A small-molecule ligand and the protein it binds are described below.
Small molecule (SMILES): O=C(O)[C@H]1O[C@H](O[C@@H]2[C@H](O)[C@@H](O)[C@@H](O[C@@H]3[C@H](O)[C@@H](O)[C@@H](O[C@@H]4[C@H](O)[C@@H](O)[C@@H](O[C@@H]5[C@H](O)[C@@H](O)[C@@H](O)O[C@@H]5C(=O)O)O[C@@H]4C(=O)O)O[C@@H]3C(=O)O)O[C@@H]2C(=O)O)[C@H](O)[C@@H](O)[C@H]1O

Sequence of chain 1.A:
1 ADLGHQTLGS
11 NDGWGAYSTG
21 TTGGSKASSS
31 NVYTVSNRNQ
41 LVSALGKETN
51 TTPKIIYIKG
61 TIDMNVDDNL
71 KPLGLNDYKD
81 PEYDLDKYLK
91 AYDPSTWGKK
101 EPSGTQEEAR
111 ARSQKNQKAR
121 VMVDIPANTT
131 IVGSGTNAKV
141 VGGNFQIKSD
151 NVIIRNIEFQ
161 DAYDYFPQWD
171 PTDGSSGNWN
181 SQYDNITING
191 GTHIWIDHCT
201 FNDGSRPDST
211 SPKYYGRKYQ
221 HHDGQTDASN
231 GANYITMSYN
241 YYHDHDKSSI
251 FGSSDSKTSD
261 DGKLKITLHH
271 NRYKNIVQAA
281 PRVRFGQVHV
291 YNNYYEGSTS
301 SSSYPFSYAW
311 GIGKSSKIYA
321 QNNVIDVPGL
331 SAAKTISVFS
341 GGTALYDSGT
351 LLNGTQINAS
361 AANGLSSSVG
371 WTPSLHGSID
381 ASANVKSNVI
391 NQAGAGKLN

Binding-site contacts:
Ligand atom C6 contacts residue LYS247 of chain 1.A at 3.5 Å.
Ligand atom O6B contacts residue LYS118 of chain 1.A at 3.0 Å (salt-bridge).
Ligand atom O6A contacts residue CA1 of chain 1.C at 2.5 Å.
Ligand atom O6A contacts residue PHE339 of chain 1.A at 3.5 Å.
Ligand atom O2 contacts residue GLN182 of chain 1.A at 3.3 Å (h-bond).
Ligand atom C3 contacts residue ASN189 of chain 1.A at 3.6 Å.
Ligand atom O3 contacts residue ASP173 of chain 1.A at 2.5 Å (salt-bridge).
Ligand atom O5 contacts residue CA1 of chain 1.D at 2.6 Å.
Ligand atom C3 contacts residue ASP173 of chain 1.A at 3.5 Å.
Ligand atom O3 contacts residue GLN182 of chain 1.A at 3.5 Å (h-bond).
Ligand atom O6A contacts residue CA1 of chain 1.E at 2.3 Å.
Ligand atom O6A contacts residue SER253 of chain 1.A at 3.1 Å (h-bond).
Ligand atom O6A contacts residue LYS247 of chain 1.A at 2.8 Å (salt-bridge).
Ligand atom O2 contacts residue ARG284 of chain 1.A at 3.0 Å (salt-bridge).
Ligand atom C6 contacts residue LYS257 of chain 1.A at 3.5 Å.
Ligand atom O6A contacts residue CA1 of chain 1.D at 2.3 Å.
Ligand atom O3 contacts residue ARG284 of chain 1.A at 2.8 Å (salt-bridge).
Ligand atom C6 contacts residue CA1 of chain 1.E at 3.1 Å.
Ligand atom O2 contacts residue ASN178 of chain 1.A at 3.4 Å (h-bond).
Ligand atom C6 contacts residue ARG282 of chain 1.A at 3.4 Å.
Ligand atom O6B contacts residue LYS247 of chain 1.A at 3.5 Å (salt-bridge).
Ligand atom O6A contacts residue ARG282 of chain 1.A at 2.7 Å (salt-bridge).
Ligand atom O3 contacts residue ASN230 of chain 1.A at 3.6 Å (h-bond).
Ligand atom C4 contacts residue ILE250 of chain 1.A at 3.5 Å (hydrophobic).
Ligand atom O6A contacts residue LYS257 of chain 1.A at 3.0 Å (salt-bridge).
Ligand atom O6B contacts residue LYS257 of chain 1.A at 3.3 Å (salt-bridge).
Ligand atom O6B contacts residue CA1 of chain 1.E at 2.8 Å.
Ligand atom O3 contacts residue ASN189 of chain 1.A at 2.7 Å (h-bond).
Ligand atom C5 contacts residue CA1 of chain 1.E at 3.3 Å.
Ligand atom O2 contacts residue ASN230 of chain 1.A at 3.1 Å (h-bond).
Ligand atom C5 contacts residue CA1 of chain 1.D at 3.5 Å.
Ligand atom C1 contacts residue GLN278 of chain 1.A at 3.5 Å.
Ligand atom O6A contacts residue ASN180 of chain 1.A at 3.0 Å (h-bond).
Ligand atom C6 contacts residue CA1 of chain 1.D at 3.2 Å.
Ligand atom O6B contacts residue ARG282 of chain 1.A at 3.0 Å (salt-bridge).
Ligand atom O5 contacts residue CA1 of chain 1.E at 2.3 Å.
Ligand atom O6A contacts residue ASP223 of chain 1.A at 3.0 Å (salt-bridge).
Ligand atom C1 contacts residue CA1 of chain 1.E at 3.3 Å.
Ligand atom C6 contacts residue CA1 of chain 1.C at 3.6 Å.
Ligand atom O3 contacts residue CA1 of chain 1.D at 2.5 Å.